Sequence of chain 2.O:
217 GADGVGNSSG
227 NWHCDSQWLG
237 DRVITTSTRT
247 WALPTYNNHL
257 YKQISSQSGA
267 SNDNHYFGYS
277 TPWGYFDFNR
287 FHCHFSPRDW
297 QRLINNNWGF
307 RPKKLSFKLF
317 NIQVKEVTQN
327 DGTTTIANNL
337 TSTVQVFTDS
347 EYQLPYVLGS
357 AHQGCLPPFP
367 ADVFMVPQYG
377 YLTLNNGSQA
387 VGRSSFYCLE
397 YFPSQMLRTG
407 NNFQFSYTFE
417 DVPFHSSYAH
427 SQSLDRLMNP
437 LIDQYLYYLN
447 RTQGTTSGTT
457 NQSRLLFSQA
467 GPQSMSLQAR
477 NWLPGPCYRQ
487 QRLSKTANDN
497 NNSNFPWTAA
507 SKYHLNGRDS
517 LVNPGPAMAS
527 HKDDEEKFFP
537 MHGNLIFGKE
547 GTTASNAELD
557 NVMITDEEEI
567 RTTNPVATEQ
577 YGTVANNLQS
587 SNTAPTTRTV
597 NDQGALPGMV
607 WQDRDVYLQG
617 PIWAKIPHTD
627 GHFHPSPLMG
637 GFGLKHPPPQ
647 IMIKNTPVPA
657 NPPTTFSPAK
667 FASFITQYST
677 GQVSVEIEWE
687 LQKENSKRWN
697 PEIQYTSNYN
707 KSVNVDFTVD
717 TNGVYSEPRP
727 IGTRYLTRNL

The small molecule below binds the protein below.
Small molecule (SMILES): Nc1ncnc2c1ncn2[C@H]1C[C@H](O)[C@@H](COP(=O)(O)O)O1

Binding-site contacts:
Ligand atom O4' contacts residue PRO631 of chain 2.O at 3.8 Å.
Ligand atom C6 contacts residue PRO631 of chain 2.O at 4.0 Å (hydrophobic).
Ligand atom C6 contacts residue SER632 of chain 2.O at 4.3 Å.
Ligand atom O2P contacts residue PHE629 of chain 2.O at 4.0 Å.
Ligand atom O5' contacts residue PHE629 of chain 2.O at 4.2 Å.
Ligand atom N7 contacts residue PRO419 of chain 2.O at 4.4 Å.
Ligand atom N6 contacts residue SER632 of chain 2.O at 3.9 Å.
Ligand atom C6 contacts residue GLY639 of chain 2.O at 3.7 Å.
Ligand atom N6 contacts residue GLY639 of chain 2.O at 2.8 Å (h-bond).
Ligand atom C6 contacts residue PRO419 of chain 2.O at 4.4 Å (hydrophobic).
Ligand atom N1 contacts residue ILE622 of chain 2.O at 4.4 Å.
Ligand atom N6 contacts residue PRO633 of chain 2.O at 4.2 Å.
Ligand atom C4 contacts residue PRO631 of chain 2.O at 4.4 Å (hydrophobic).
Ligand atom C5 contacts residue PRO631 of chain 2.O at 4.4 Å (hydrophobic).
Ligand atom C2 contacts residue GLY639 of chain 2.O at 3.7 Å.
Ligand atom N6 contacts residue VAL418 of chain 2.O at 3.6 Å.
Ligand atom N6 contacts residue GLY637 of chain 2.O at 4.1 Å.
Ligand atom C2' contacts residue PRO419 of chain 2.O at 4.0 Å (hydrophobic).
Ligand atom C1' contacts residue HIS630 of chain 2.O at 4.0 Å.
Ligand atom N6 contacts residue PRO631 of chain 2.O at 3.9 Å.
Ligand atom N1 contacts residue VAL418 of chain 2.O at 3.8 Å.
Ligand atom C8 contacts residue PRO419 of chain 2.O at 4.3 Å (hydrophobic).
Ligand atom C5 contacts residue PRO419 of chain 2.O at 4.2 Å (hydrophobic).
Ligand atom N6 contacts residue PHE638 of chain 2.O at 3.8 Å.
Ligand atom C2 contacts residue PRO419 of chain 2.O at 4.4 Å (hydrophobic).
Ligand atom O4' contacts residue HIS630 of chain 2.O at 4.4 Å.
Ligand atom N7 contacts residue SER632 of chain 2.O at 3.8 Å.
Ligand atom N7 contacts residue HIS630 of chain 2.O at 4.1 Å.
Ligand atom O2P contacts residue HIS628 of chain 2.O at 4.3 Å.
Ligand atom C6 contacts residue VAL418 of chain 2.O at 3.8 Å (hydrophobic).
Ligand atom O2P contacts residue PRO631 of chain 2.O at 3.8 Å.
Ligand atom C4 contacts residue PRO419 of chain 2.O at 4.2 Å (hydrophobic).
Ligand atom N1 contacts residue GLY639 of chain 2.O at 2.9 Å (h-bond).
Ligand atom C5 contacts residue SER632 of chain 2.O at 4.3 Å.
Ligand atom C8 contacts residue HIS630 of chain 2.O at 3.4 Å.
Ligand atom O5' contacts residue PRO631 of chain 2.O at 4.1 Å.
Ligand atom N9 contacts residue PRO419 of chain 2.O at 4.2 Å.
Ligand atom N1 contacts residue PRO631 of chain 2.O at 4.2 Å.
Ligand atom N9 contacts residue HIS630 of chain 2.O at 4.2 Å.
Ligand atom N3 contacts residue PRO419 of chain 2.O at 4.3 Å.